Sequence of chain 1.C:
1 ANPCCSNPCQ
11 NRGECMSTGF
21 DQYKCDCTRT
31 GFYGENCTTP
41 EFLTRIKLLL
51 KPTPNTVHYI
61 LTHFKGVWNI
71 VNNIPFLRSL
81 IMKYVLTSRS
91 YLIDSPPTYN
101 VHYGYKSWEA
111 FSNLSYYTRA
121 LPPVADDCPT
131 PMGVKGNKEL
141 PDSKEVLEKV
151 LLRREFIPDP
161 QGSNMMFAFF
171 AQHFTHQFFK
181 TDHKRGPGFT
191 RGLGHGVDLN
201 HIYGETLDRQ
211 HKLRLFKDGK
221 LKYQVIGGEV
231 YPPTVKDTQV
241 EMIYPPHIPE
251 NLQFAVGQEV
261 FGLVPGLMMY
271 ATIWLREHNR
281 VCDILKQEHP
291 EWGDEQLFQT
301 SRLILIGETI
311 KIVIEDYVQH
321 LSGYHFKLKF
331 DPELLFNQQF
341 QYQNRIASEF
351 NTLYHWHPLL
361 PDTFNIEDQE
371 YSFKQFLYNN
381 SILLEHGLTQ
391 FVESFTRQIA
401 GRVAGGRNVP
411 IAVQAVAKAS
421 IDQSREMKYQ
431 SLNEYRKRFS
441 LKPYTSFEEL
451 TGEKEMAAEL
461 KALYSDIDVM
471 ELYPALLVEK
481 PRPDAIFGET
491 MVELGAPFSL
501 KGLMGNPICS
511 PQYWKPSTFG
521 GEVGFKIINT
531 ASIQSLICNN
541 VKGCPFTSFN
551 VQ

Binding-site contacts:
Ligand atom O6 contacts residue SER381 of chain 1.C at 3.9 Å.
Ligand atom N2 contacts residue ASN379 of chain 1.C at 3.6 Å.
Ligand atom O5 contacts residue SER381 of chain 1.C at 4.4 Å.
Ligand atom C7 contacts residue GLN375 of chain 1.C at 4.2 Å.
Ligand atom C3 contacts residue ASN379 of chain 1.C at 3.9 Å.
Ligand atom C7 contacts residue LYS374 of chain 1.C at 4.2 Å.
Ligand atom C4 contacts residue ASN379 of chain 1.C at 3.9 Å.
Ligand atom C1 contacts residue ILE382 of chain 1.C at 4.5 Å (hydrophobic).
Ligand atom C7 contacts residue ASN379 of chain 1.C at 4.4 Å.
Ligand atom C1 contacts residue GLN375 of chain 1.C at 3.5 Å.
Ligand atom O6 contacts residue GLU385 of chain 1.C at 3.9 Å.
Ligand atom C6 contacts residue SER381 of chain 1.C at 4.0 Å.
Ligand atom O7 contacts residue LYS374 of chain 1.C at 3.5 Å (salt-bridge).
Ligand atom C6 contacts residue ASN379 of chain 1.C at 3.8 Å.
Ligand atom O7 contacts residue GLN375 of chain 1.C at 3.2 Å.
Ligand atom C5 contacts residue ASN379 of chain 1.C at 3.0 Å.
Ligand atom O6 contacts residue ILE382 of chain 1.C at 4.5 Å.
Ligand atom O5 contacts residue GLN375 of chain 1.C at 3.7 Å.
Ligand atom C6 contacts residue ILE382 of chain 1.C at 3.6 Å (hydrophobic).
Ligand atom O5 contacts residue ILE382 of chain 1.C at 3.4 Å.
Ligand atom C2 contacts residue GLN375 of chain 1.C at 4.0 Å.
Ligand atom C5 contacts residue SER381 of chain 1.C at 4.1 Å.
Ligand atom C1 contacts residue ASN379 of chain 1.C at 1.4 Å.
Ligand atom C5 contacts residue ILE382 of chain 1.C at 4.2 Å (hydrophobic).
Ligand atom O5 contacts residue ASN379 of chain 1.C at 1.6 Å (h-bond).
Ligand atom C2 contacts residue ASN379 of chain 1.C at 2.8 Å.

This small molecule binds to this protein.
Small molecule (SMILES): CC(=O)N[C@@H]1[C@@H](O)[C@H](O)[C@@H](CO)O[C@H]1O